Sequence of chain 4.A:
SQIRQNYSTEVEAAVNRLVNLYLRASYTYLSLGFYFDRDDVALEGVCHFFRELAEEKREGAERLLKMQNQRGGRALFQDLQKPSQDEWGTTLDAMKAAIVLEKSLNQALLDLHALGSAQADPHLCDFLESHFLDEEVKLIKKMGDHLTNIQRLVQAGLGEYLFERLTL

Sequence of chain 21.A:
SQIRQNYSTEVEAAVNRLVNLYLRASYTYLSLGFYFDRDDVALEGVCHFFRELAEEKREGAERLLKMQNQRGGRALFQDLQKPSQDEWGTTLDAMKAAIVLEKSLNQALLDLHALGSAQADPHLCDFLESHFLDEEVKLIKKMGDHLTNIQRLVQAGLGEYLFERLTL

Binding-site contacts:
Ligand atom C3 contacts residue LEU81 of chain 21.A at 3.8 Å (hydrophobic).
Ligand atom C9 contacts residue LEU24 of chain 21.A at 3.7 Å (hydrophobic).
Ligand atom C8 contacts residue IP01 of chain 4.J at 1.0 Å.
Ligand atom O1 contacts residue IP01 of chain 4.J at 2.0 Å (h-bond).
Ligand atom O1 contacts residue ARG59 of chain 4.A at 4.0 Å.
Ligand atom C5 contacts residue LEU24 of chain 4.A at 4.4 Å (hydrophobic).
Ligand atom C8 contacts residue LEU24 of chain 4.A at 4.0 Å (hydrophobic).
Ligand atom C7 contacts residue IP01 of chain 4.J at 1.1 Å.
Ligand atom C1 contacts residue SER27 of chain 21.A at 4.0 Å.
Ligand atom C2 contacts residue IP01 of chain 4.J at 0.2 Å.
Ligand atom C3 contacts residue LEU81 of chain 4.A at 3.5 Å (hydrophobic).
Ligand atom C3 contacts residue LEU24 of chain 4.A at 4.5 Å (hydrophobic).
Ligand atom C6 contacts residue TYR28 of chain 21.A at 4.2 Å (hydrophobic).
Ligand atom C8 contacts residue TYR28 of chain 4.A at 3.8 Å (hydrophobic).
Ligand atom C3 contacts residue IP01 of chain 4.J at 1.3 Å.
Ligand atom C5 contacts residue IP01 of chain 4.J at 1.2 Å.
Ligand atom C6 contacts residue SER27 of chain 21.A at 3.6 Å.
Ligand atom C9 contacts residue TYR28 of chain 4.A at 3.7 Å (hydrophobic).
Ligand atom C4 contacts residue IP01 of chain 4.J at 0.6 Å.
Ligand atom C6 contacts residue IP01 of chain 4.J at 1.0 Å.
Ligand atom O1 contacts residue ARG59 of chain 21.A at 3.3 Å.
Ligand atom C9 contacts residue LEU81 of chain 21.A at 4.1 Å (hydrophobic).
Ligand atom C5 contacts residue LEU31 of chain 21.A at 4.1 Å (hydrophobic).
Ligand atom C4 contacts residue TYR28 of chain 21.A at 3.6 Å (hydrophobic).
Ligand atom C7 contacts residue LEU24 of chain 21.A at 4.2 Å (hydrophobic).
Ligand atom C4 contacts residue LEU81 of chain 21.A at 4.0 Å (hydrophobic).
Ligand atom C4 contacts residue LEU81 of chain 4.A at 3.8 Å (hydrophobic).
Ligand atom C9 contacts residue IP01 of chain 4.J at 0.6 Å.
Ligand atom C5 contacts residue SER27 of chain 21.A at 4.4 Å.
Ligand atom C4 contacts residue LEU24 of chain 4.A at 4.2 Å (hydrophobic).
Ligand atom C8 contacts residue SER27 of chain 4.A at 3.3 Å.
Ligand atom O1 contacts residue SER27 of chain 21.A at 3.8 Å.
Ligand atom C1 contacts residue IP01 of chain 4.J at 1.1 Å.
Ligand atom C5 contacts residue TYR28 of chain 21.A at 3.5 Å (hydrophobic).

This small molecule binds to this protein.
Small molecule (SMILES): CC(C)c1ccccc1O